This small molecule binds to this protein.
Small molecule (SMILES): Nc1c2ccccc2[nH+]c2ccccc12

Sequence of chain 2.B:
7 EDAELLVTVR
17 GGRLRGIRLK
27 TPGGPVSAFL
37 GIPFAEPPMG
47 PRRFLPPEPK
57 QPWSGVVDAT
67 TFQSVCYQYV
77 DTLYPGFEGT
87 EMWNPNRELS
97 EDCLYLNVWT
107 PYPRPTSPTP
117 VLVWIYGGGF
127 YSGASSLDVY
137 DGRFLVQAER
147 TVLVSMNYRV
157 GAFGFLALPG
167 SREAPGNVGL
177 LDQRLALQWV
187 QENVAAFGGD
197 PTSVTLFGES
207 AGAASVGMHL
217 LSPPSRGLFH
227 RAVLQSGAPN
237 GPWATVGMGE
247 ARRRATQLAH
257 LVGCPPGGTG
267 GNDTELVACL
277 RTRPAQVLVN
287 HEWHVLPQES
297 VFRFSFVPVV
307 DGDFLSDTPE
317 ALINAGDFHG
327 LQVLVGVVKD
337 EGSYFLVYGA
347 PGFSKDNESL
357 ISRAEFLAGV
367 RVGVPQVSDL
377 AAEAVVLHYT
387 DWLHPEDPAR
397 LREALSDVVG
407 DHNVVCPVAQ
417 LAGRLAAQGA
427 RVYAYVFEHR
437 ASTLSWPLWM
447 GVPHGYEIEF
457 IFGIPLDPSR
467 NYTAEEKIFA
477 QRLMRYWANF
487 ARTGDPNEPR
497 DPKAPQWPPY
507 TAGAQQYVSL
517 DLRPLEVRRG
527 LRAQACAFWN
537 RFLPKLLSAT

Binding-site contacts:
Ligand atom C5 contacts residue HIS450 of chain 2.B at 3.4 Å.
Ligand atom C1 contacts residue TRP89 of chain 2.B at 3.8 Å (hydrophobic).
Ligand atom C7 contacts residue TRP442 of chain 2.B at 3.4 Å (hydrophobic).
Ligand atom C7 contacts residue GLY85 of chain 2.B at 4.0 Å.
Ligand atom C5 contacts residue TYR340 of chain 2.B at 3.5 Å (hydrophobic).
Ligand atom C13 contacts residue TRP89 of chain 2.B at 3.5 Å (hydrophobic).
Ligand atom C14 contacts residue TRP89 of chain 2.B at 3.6 Å (hydrophobic).
Ligand atom C6 contacts residue TYR452 of chain 2.B at 4.2 Å (hydrophobic).
Ligand atom C3 contacts residue TRP89 of chain 2.B at 3.8 Å (hydrophobic).
Ligand atom C11 contacts residue HIS450 of chain 2.B at 3.6 Å.
Ligand atom C8 contacts residue TRP89 of chain 2.B at 3.5 Å (hydrophobic).
Ligand atom N10 contacts residue TRP89 of chain 2.B at 3.5 Å.
Ligand atom C14 contacts residue HIS450 of chain 2.B at 3.9 Å.
Ligand atom C4 contacts residue GLU205 of chain 2.B at 3.5 Å.
Ligand atom C11 contacts residue TRP89 of chain 2.B at 3.4 Å (hydrophobic).
Ligand atom C11 contacts residue TYR340 of chain 2.B at 3.7 Å (hydrophobic).
Ligand atom C4 contacts residue TRP89 of chain 2.B at 3.6 Å (hydrophobic).
Ligand atom C4 contacts residue GLY451 of chain 2.B at 4.0 Å.
Ligand atom C5 contacts residue TRP89 of chain 2.B at 3.7 Å (hydrophobic).
Ligand atom C6 contacts residue GLY85 of chain 2.B at 4.2 Å.
Ligand atom C6 contacts residue TYR340 of chain 2.B at 3.3 Å (hydrophobic).
Ligand atom C9 contacts residue TRP89 of chain 2.B at 3.5 Å (hydrophobic).
Ligand atom N10 contacts residue TYR340 of chain 2.B at 4.2 Å.
Ligand atom C4 contacts residue HIS450 of chain 2.B at 4.0 Å.
Ligand atom C6 contacts residue TRP442 of chain 2.B at 3.4 Å (hydrophobic).
Ligand atom C3 contacts residue GLU205 of chain 2.B at 3.1 Å.
Ligand atom C7 contacts residue TRP89 of chain 2.B at 4.0 Å (hydrophobic).
Ligand atom C5 contacts residue TYR452 of chain 2.B at 3.8 Å (hydrophobic).
Ligand atom C2 contacts residue TRP89 of chain 2.B at 3.9 Å (hydrophobic).
Ligand atom C6 contacts residue TRP89 of chain 2.B at 4.0 Å (hydrophobic).
Ligand atom C9 contacts residue TYR340 of chain 2.B at 3.9 Å (hydrophobic).
Ligand atom C8 contacts residue TYR340 of chain 2.B at 3.6 Å (hydrophobic).
Ligand atom C7 contacts residue TYR340 of chain 2.B at 3.2 Å (hydrophobic).
Ligand atom C12 contacts residue TYR340 of chain 2.B at 3.6 Å (hydrophobic).
Ligand atom C2 contacts residue GLY123 of chain 2.B at 3.8 Å.
Ligand atom C1 contacts residue GLY124 of chain 2.B at 3.9 Å.
Ligand atom N9 contacts residue TRP89 of chain 2.B at 3.5 Å.
Ligand atom C12 contacts residue TRP89 of chain 2.B at 3.4 Å (hydrophobic).
Ligand atom C2 contacts residue GLY124 of chain 2.B at 3.6 Å.
Ligand atom N10 contacts residue HIS450 of chain 2.B at 3.0 Å (h-bond).